Binding-site contacts:
Ligand atom FAE contacts residue ALA277 of chain 1.D at 3.8 Å.
Ligand atom NBV contacts residue LEU342 of chain 1.D at 3.4 Å.
Ligand atom FAE contacts residue PHE276 of chain 1.D at 3.2 Å.
Ligand atom CAB contacts residue ILE32 of chain 1.D at 3.9 Å (hydrophobic).
Ligand atom CAV contacts residue MET92 of chain 1.D at 3.7 Å (hydrophobic).
Ligand atom NBE contacts residue ALA277 of chain 1.D at 3.3 Å (h-bond).
Ligand atom CAX contacts residue PRO196 of chain 1.D at 3.5 Å (hydrophobic).
Ligand atom CBO contacts residue HEM1 of chain 1.K at 3.7 Å.
Ligand atom CAQ contacts residue THR281 of chain 1.D at 3.7 Å.
Ligand atom C32 contacts residue HEM1 of chain 1.K at 3.9 Å.
Ligand atom CAS contacts residue LEU342 of chain 1.D at 3.7 Å (hydrophobic).
Ligand atom CBB contacts residue TYR89 of chain 1.D at 3.7 Å (hydrophobic).
Ligand atom NBD contacts residue HEM1 of chain 1.K at 2.0 Å.
Ligand atom CAB contacts residue ILE31 of chain 1.D at 3.4 Å (hydrophobic).
Ligand atom CAQ contacts residue HEM1 of chain 1.K at 3.0 Å.
Ligand atom CBJ contacts residue TYR102 of chain 1.D at 3.7 Å (hydrophobic).
Ligand atom NBE contacts residue THR281 of chain 1.D at 3.6 Å.
Ligand atom OBH contacts residue LEU342 of chain 1.D at 3.8 Å.
Ligand atom CBO contacts residue TYR102 of chain 1.D at 3.4 Å (hydrophobic).
Ligand atom CAP contacts residue HEM1 of chain 1.K at 3.8 Å.
Ligand atom CAG contacts residue ALA273 of chain 1.D at 3.9 Å (hydrophobic).
Ligand atom FAF contacts residue ALA273 of chain 1.D at 3.6 Å.
Ligand atom CAK contacts residue MET446 of chain 1.D at 3.4 Å (hydrophobic).
Ligand atom CAQ contacts residue ALA277 of chain 1.D at 3.1 Å (hydrophobic).
Ligand atom FAF contacts residue PHE96 of chain 1.D at 3.2 Å.
Ligand atom C32 contacts residue TYR89 of chain 1.D at 3.8 Å (hydrophobic).
Ligand atom CAS contacts residue HEM1 of chain 1.K at 3.0 Å.
Ligand atom C7 contacts residue TYR89 of chain 1.D at 3.9 Å (hydrophobic).
Ligand atom CAH contacts residue PHE91 of chain 1.D at 3.9 Å (hydrophobic).
Ligand atom FAF contacts residue HEM1 of chain 1.K at 3.5 Å.
Ligand atom C7 contacts residue MET92 of chain 1.D at 3.5 Å (hydrophobic).
Ligand atom OBG contacts residue MET446 of chain 1.D at 3.8 Å.
Ligand atom CAJ contacts residue MET346 of chain 1.D at 3.6 Å (hydrophobic).
Ligand atom CAI contacts residue MET446 of chain 1.D at 3.5 Å (hydrophobic).
Ligand atom CAU contacts residue ILE32 of chain 1.D at 3.6 Å (hydrophobic).
Ligand atom CAZ contacts residue PHE200 of chain 1.D at 3.9 Å (hydrophobic).
Ligand atom CBC contacts residue LEU342 of chain 1.D at 3.4 Å (hydrophobic).
Ligand atom CAP contacts residue PHE96 of chain 1.D at 3.7 Å (hydrophobic).
Ligand atom CAZ contacts residue PRO196 of chain 1.D at 3.4 Å (hydrophobic).
Ligand atom CBJ contacts residue HEM1 of chain 1.K at 3.9 Å.

Sequence of chain 1.D:
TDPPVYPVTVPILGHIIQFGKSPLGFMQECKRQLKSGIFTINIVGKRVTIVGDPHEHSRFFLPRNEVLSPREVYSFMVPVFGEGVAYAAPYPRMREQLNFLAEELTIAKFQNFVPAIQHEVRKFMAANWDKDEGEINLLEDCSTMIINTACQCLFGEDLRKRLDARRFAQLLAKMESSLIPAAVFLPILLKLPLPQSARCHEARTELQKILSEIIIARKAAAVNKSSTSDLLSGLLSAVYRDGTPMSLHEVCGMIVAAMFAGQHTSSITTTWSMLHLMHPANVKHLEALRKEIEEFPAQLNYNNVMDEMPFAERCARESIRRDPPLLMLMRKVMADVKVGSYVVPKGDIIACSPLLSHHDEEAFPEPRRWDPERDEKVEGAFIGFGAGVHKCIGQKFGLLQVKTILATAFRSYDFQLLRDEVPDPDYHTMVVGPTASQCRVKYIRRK

A protein and the small-molecule ligand that binds it are described below.
Small molecule (SMILES): CC[C@@H]([C@H](C)O)n1ncn(-c2ccc(N3CCN(c4ccc(OC[C@@H]5CO[C@@](Cn6cncn6)(c6ccc(F)cc6F)C5)cc4)CC3)cc2)c1=O